Sequence of chain 9.C:
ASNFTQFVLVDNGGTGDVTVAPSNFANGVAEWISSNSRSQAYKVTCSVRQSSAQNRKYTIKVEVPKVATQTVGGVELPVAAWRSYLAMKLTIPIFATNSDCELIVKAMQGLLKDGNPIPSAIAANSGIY

Binding-site contacts:
Ligand atom N1 contacts residue SER47 of chain 55.C at 2.7 Å (h-bond).
Ligand atom N7 contacts residue THR45 of chain 55.C at 2.7 Å (h-bond).
Ligand atom OP1 contacts residue LYS89 of chain 9.C at 3.5 Å (salt-bridge).
Ligand atom OP2 contacts residue LYS57 of chain 9.C at 3.0 Å (salt-bridge).
Ligand atom OP1 contacts residue ASN55 of chain 9.C at 3.2 Å.
Ligand atom P contacts residue LYS57 of chain 9.C at 3.1 Å.
Ligand atom OP2 contacts residue TYR85 of chain 55.C at 2.6 Å (h-bond).
Ligand atom P contacts residue ARG49 of chain 9.C at 3.7 Å.
Ligand atom C6 contacts residue THR45 of chain 55.C at 3.4 Å.
Ligand atom OP2 contacts residue LYS57 of chain 9.C at 3.5 Å (salt-bridge).
Ligand atom P contacts residue SER51 of chain 9.C at 3.2 Å.
Ligand atom OP1 contacts residue SER51 of chain 9.C at 2.7 Å (h-bond).
Ligand atom O4' contacts residue LYS61 of chain 55.C at 3.7 Å.
Ligand atom OP1 contacts residue ASN55 of chain 9.C at 3.0 Å (h-bond).
Ligand atom N6 contacts residue CYS46 of chain 55.C at 3.6 Å (h-bond).
Ligand atom N7 contacts residue LYS61 of chain 55.C at 3.4 Å.
Ligand atom C5' contacts residue ARG49 of chain 9.C at 2.6 Å.
Ligand atom O5' contacts residue ARG49 of chain 9.C at 3.6 Å (salt-bridge).
Ligand atom N9 contacts residue LYS61 of chain 55.C at 3.8 Å.
Ligand atom C8 contacts residue LYS61 of chain 55.C at 3.6 Å.
Ligand atom C4' contacts residue ARG49 of chain 9.C at 3.6 Å.
Ligand atom N1 contacts residue THR59 of chain 55.C at 3.4 Å.
Ligand atom OP2 contacts residue THR91 of chain 9.C at 3.7 Å.
Ligand atom OP2 contacts residue LYS43 of chain 55.C at 2.7 Å (salt-bridge).
Ligand atom O5' contacts residue LYS89 of chain 9.C at 3.2 Å (salt-bridge).
Ligand atom O3' contacts residue SER51 of chain 9.C at 3.3 Å (h-bond).
Ligand atom C6 contacts residue THR59 of chain 55.C at 3.5 Å.
Ligand atom C5' contacts residue LYS57 of chain 9.C at 3.8 Å.
Ligand atom OP1 contacts residue LYS57 of chain 9.C at 2.9 Å.
Ligand atom N6 contacts residue THR45 of chain 55.C at 2.8 Å (h-bond).
Ligand atom OP2 contacts residue LYS89 of chain 9.C at 3.5 Å (salt-bridge).
Ligand atom O5' contacts residue LYS57 of chain 9.C at 2.8 Å (salt-bridge).
Ligand atom N7 contacts residue TYR85 of chain 55.C at 3.8 Å.
Ligand atom C5 contacts residue THR45 of chain 55.C at 3.4 Å.
Ligand atom OP2 contacts residue SER51 of chain 9.C at 3.3 Å (h-bond).
Ligand atom OP1 contacts residue ARG49 of chain 9.C at 2.6 Å (salt-bridge).
Ligand atom OP1 contacts residue SER52 of chain 9.C at 3.1 Å.
Ligand atom C2 contacts residue SER47 of chain 55.C at 3.2 Å.
Ligand atom O3' contacts residue ARG49 of chain 9.C at 3.6 Å (salt-bridge).
Ligand atom N6 contacts residue THR59 of chain 55.C at 2.7 Å (h-bond).

Sequence of chain 55.C:
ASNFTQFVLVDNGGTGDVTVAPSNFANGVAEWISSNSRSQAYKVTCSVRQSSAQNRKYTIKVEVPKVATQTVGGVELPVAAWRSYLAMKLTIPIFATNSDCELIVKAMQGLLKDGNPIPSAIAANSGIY

The small molecule below binds the protein below.
Small molecule (SMILES): Nc1ccn([C@@H]2O[C@H](CO[P](=O)(O)O[C@H]3[C@@H](O)[C@H](n4cnc5c(N)ncnc54)O[C@@H]3CO[P](=O)(O)O[C@H]3[C@@H](O)[C@H](n4cnc5c(=O)nc(N)[nH]c54)O[C@@H]3CO[P](=O)(O)O[C@H]3[C@@H](O)[C@H](n4cnc5c(N)ncnc54)O[C@@H]3CO[P](=O)(O)O[C@H]3[C@@H](O)[C@H](n4cnc5c(N)ncnc54)O[C@@H]3CO[P](=O)(O)O[C@H]3[C@@H](O)[C@H](n4ccc(=O)[nH]c4=O)O[C@@H]3CO[P](=O)(O)O[C@H]3[C@@H](O)[C@H](n4ccc(N)nc4=O)O[C@@H]3CO[P](=O)(O)O[C@H]3[C@@H](O)[C@H](n4ccc(=O)[nH]c4=O)O[C@@H]3CO[P](=O)(O)O[C@H]3[C@@H](O)[C@H](n4cnc5c(=O)nc(N)[nH]c54)O[C@@H]3CO)[C@@H](O)[C@H]2O)c(=O)n1